Sequence of chain 1.A:
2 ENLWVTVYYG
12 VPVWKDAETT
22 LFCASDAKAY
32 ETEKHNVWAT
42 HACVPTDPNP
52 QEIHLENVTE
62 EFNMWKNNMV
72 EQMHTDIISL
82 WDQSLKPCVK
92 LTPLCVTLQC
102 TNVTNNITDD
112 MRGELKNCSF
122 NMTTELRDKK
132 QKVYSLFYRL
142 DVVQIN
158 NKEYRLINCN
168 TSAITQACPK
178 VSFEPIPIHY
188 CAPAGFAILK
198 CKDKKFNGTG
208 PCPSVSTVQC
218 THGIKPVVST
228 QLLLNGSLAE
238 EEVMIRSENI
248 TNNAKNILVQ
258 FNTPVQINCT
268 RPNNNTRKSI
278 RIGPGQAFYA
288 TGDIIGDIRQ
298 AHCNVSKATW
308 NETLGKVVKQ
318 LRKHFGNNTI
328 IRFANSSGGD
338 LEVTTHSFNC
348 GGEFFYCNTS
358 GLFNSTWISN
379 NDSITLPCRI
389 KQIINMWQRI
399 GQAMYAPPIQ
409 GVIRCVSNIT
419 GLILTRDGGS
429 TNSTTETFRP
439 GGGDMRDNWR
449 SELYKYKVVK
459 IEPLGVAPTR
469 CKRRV

This small molecule binds to this protein.
Small molecule (SMILES): CC(=O)N[C@H]1[C@H](O[C@H]2[C@H](O)[C@@H](NC(C)=O)CO[C@@H]2CO)O[C@H](CO)[C@@H](O)[C@@H]1O

Binding-site contacts:
Ligand atom C5 contacts residue ASN271 of chain 1.A at 3.7 Å.
Ligand atom O5 contacts residue ASN271 of chain 1.A at 2.4 Å (h-bond).
Ligand atom C6 contacts residue ILE292 of chain 1.A at 3.9 Å (hydrophobic).
Ligand atom C7 contacts residue ASN271 of chain 1.A at 3.4 Å.
Ligand atom C8 contacts residue VAL410 of chain 1.A at 4.4 Å (hydrophobic).
Ligand atom C1 contacts residue ASN271 of chain 1.A at 1.4 Å.
Ligand atom O6 contacts residue ILE292 of chain 1.A at 3.5 Å.
Ligand atom N2 contacts residue ASN271 of chain 1.A at 2.9 Å (h-bond).
Ligand atom C4 contacts residue ASN271 of chain 1.A at 4.2 Å.
Ligand atom C1 contacts residue ILE292 of chain 1.A at 4.4 Å (hydrophobic).
Ligand atom C5 contacts residue ILE292 of chain 1.A at 4.2 Å (hydrophobic).
Ligand atom O7 contacts residue ASN271 of chain 1.A at 3.6 Å (h-bond).
Ligand atom C2 contacts residue ASN271 of chain 1.A at 2.5 Å.
Ligand atom C3 contacts residue ASN271 of chain 1.A at 3.8 Å.
Ligand atom O5 contacts residue ILE292 of chain 1.A at 3.5 Å.